Binding-site contacts:
Ligand atom C2 contacts residue TYR313 of chain 1.A at 4.0 Å (hydrophobic).
Ligand atom C6 contacts residue GLU340 of chain 1.A at 3.0 Å.
Ligand atom O2 contacts residue EDO1 of chain 1.L at 3.5 Å.
Ligand atom O3 contacts residue PHE246 of chain 1.A at 3.4 Å.
Ligand atom C3 contacts residue TYR313 of chain 1.A at 3.7 Å (hydrophobic).
Ligand atom C3 contacts residue GLU340 of chain 1.A at 2.8 Å.
Ligand atom O4 contacts residue ASN396 of chain 1.A at 3.6 Å.
Ligand atom C7 contacts residue ASN396 of chain 1.A at 4.0 Å.
Ligand atom C2 contacts residue CYS342 of chain 1.A at 3.7 Å (hydrophobic).
Ligand atom O4 contacts residue TRP381 of chain 1.A at 2.9 Å (h-bond).
Ligand atom O4 contacts residue PHE128 of chain 1.A at 3.3 Å.
Ligand atom C2 contacts residue EDO1 of chain 1.L at 3.6 Å.
Ligand atom C2 contacts residue ASN396 of chain 1.A at 3.9 Å.
Ligand atom C5 contacts residue GLU340 of chain 1.A at 2.5 Å.
Ligand atom C7 contacts residue GLU340 of chain 1.A at 3.4 Å.
Ligand atom C4 contacts residue GLU235 of chain 1.A at 3.4 Å.
Ligand atom F1 contacts residue GLU340 of chain 1.A at 2.6 Å.
Ligand atom O1 contacts residue ASN396 of chain 1.A at 3.0 Å (h-bond).
Ligand atom C4 contacts residue TYR313 of chain 1.A at 3.8 Å (hydrophobic).
Ligand atom C4 contacts residue EDO1 of chain 1.L at 4.0 Å.
Ligand atom C2 contacts residue SER345 of chain 1.A at 3.6 Å.
Ligand atom O2 contacts residue TYR313 of chain 1.A at 3.4 Å.
Ligand atom O4 contacts residue ASP127 of chain 1.A at 2.6 Å (salt-bridge).
Ligand atom O1 contacts residue EDO1 of chain 1.L at 2.7 Å (h-bond).
Ligand atom C7 contacts residue ASP127 of chain 1.A at 3.5 Å.
Ligand atom O3 contacts residue TRP381 of chain 1.A at 3.8 Å.
Ligand atom O1 contacts residue SER345 of chain 1.A at 3.5 Å.
Ligand atom C3 contacts residue TRP381 of chain 1.A at 3.7 Å (hydrophobic).
Ligand atom O3 contacts residue ASP127 of chain 1.A at 2.6 Å (salt-bridge).
Ligand atom F1 contacts residue ASN234 of chain 1.A at 2.9 Å.
Ligand atom F1 contacts residue GLU235 of chain 1.A at 3.7 Å.
Ligand atom O3 contacts residue TRP179 of chain 1.A at 2.9 Å (h-bond).
Ligand atom C4 contacts residue GLU340 of chain 1.A at 1.4 Å.
Ligand atom C7 contacts residue TRP381 of chain 1.A at 3.6 Å (hydrophobic).
Ligand atom C6 contacts residue TRP381 of chain 1.A at 3.6 Å (hydrophobic).
Ligand atom F1 contacts residue TRP179 of chain 1.A at 3.4 Å.
Ligand atom C6 contacts residue ASP127 of chain 1.A at 3.6 Å.
Ligand atom C6 contacts residue TRP179 of chain 1.A at 4.0 Å (hydrophobic).
Ligand atom C5 contacts residue GLU235 of chain 1.A at 3.6 Å.
Ligand atom O2 contacts residue GLU340 of chain 1.A at 2.2 Å (salt-bridge).

Sequence of chain 1.A:
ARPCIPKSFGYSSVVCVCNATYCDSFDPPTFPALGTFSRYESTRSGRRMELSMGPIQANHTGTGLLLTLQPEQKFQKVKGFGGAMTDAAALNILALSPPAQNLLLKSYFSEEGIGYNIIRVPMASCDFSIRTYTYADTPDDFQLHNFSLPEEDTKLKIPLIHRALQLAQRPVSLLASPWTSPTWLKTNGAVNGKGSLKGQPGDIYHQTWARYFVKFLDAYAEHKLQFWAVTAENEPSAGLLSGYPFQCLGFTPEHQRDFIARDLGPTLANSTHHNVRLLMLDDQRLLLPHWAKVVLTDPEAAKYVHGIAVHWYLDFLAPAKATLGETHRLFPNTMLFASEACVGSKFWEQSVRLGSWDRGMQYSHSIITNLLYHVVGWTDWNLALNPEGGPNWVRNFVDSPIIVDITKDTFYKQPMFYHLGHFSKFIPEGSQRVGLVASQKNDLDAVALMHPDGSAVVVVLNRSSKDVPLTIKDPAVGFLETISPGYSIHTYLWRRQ

A small-molecule ligand and the protein it binds are described below.
Small molecule (SMILES): OC[C@H]1OC[C@H](F)[C@@H](O)[C@@H]1O